Sequence of chain 36.D:
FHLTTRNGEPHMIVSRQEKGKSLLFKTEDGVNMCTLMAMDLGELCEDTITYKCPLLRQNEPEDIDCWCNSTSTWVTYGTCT

This small molecule binds to this protein.
Small molecule (SMILES): CC(=O)N[C@@H]1[C@@H](O)[C@H](O)[C@@H](CO)O[C@H]1O

Binding-site contacts:
Ligand atom N2 contacts residue VAL31 of chain 36.D at 4.0 Å.
Ligand atom C1 contacts residue ASN69 of chain 36.D at 2.7 Å.
Ligand atom O1 contacts residue SER70 of chain 36.D at 4.2 Å.
Ligand atom O4 contacts residue NAG1 of chain 36.X at 3.0 Å.
Ligand atom O5 contacts residue MET33 of chain 36.D at 4.2 Å.
Ligand atom C6 contacts residue LEU24 of chain 36.D at 4.5 Å (hydrophobic).
Ligand atom O3 contacts residue NAG1 of chain 36.X at 2.6 Å (h-bond).
Ligand atom C6 contacts residue NAG1 of chain 36.X at 4.3 Å.
Ligand atom C8 contacts residue ASN69 of chain 36.D at 3.4 Å.
Ligand atom O7 contacts residue ASN69 of chain 36.D at 3.8 Å.
Ligand atom C5 contacts residue VAL31 of chain 36.D at 4.2 Å (hydrophobic).
Ligand atom N2 contacts residue ASN69 of chain 36.D at 4.3 Å.
Ligand atom O1 contacts residue ASN69 of chain 36.D at 2.1 Å (h-bond).
Ligand atom O5 contacts residue ASN69 of chain 36.D at 2.8 Å (h-bond).
Ligand atom O1 contacts residue VAL31 of chain 36.D at 3.4 Å (h-bond).
Ligand atom O6 contacts residue NAG1 of chain 36.X at 3.0 Å.
Ligand atom C1 contacts residue VAL31 of chain 36.D at 4.3 Å (hydrophobic).
Ligand atom O1 contacts residue MET33 of chain 36.D at 3.9 Å.
Ligand atom C5 contacts residue ASN69 of chain 36.D at 3.7 Å.
Ligand atom C7 contacts residue SER70 of chain 36.D at 4.4 Å.
Ligand atom C6 contacts residue ASN69 of chain 36.D at 4.4 Å.
Ligand atom O3 contacts residue VAL31 of chain 36.D at 3.6 Å.
Ligand atom O4 contacts residue VAL31 of chain 36.D at 3.3 Å.
Ligand atom C2 contacts residue VAL31 of chain 36.D at 4.0 Å (hydrophobic).
Ligand atom C2 contacts residue ASN69 of chain 36.D at 4.2 Å.
Ligand atom C3 contacts residue VAL31 of chain 36.D at 3.0 Å (hydrophobic).
Ligand atom C4 contacts residue NAG1 of chain 36.X at 3.2 Å.
Ligand atom C3 contacts residue NAG1 of chain 36.X at 3.7 Å.
Ligand atom C5 contacts residue MET33 of chain 36.D at 3.7 Å (hydrophobic).
Ligand atom C6 contacts residue MET33 of chain 36.D at 3.5 Å (hydrophobic).
Ligand atom C4 contacts residue VAL31 of chain 36.D at 3.8 Å (hydrophobic).
Ligand atom C5 contacts residue NAG1 of chain 36.X at 4.4 Å.
Ligand atom C8 contacts residue ARG57 of chain 36.D at 4.2 Å.
Ligand atom C8 contacts residue SER70 of chain 36.D at 3.7 Å.
Ligand atom C7 contacts residue ASN69 of chain 36.D at 3.8 Å.